The small molecule below binds the protein below.
Small molecule (SMILES): Nc1nc(CCc2ccccc2)cc(=O)[nH]1

Binding-site contacts:
Ligand atom C2 contacts residue GOL1 of chain 1.C at 3.6 Å.
Ligand atom C2 contacts residue THR222 of chain 1.A at 3.9 Å.
Ligand atom C2 contacts residue GLY221 of chain 1.A at 3.3 Å.
Ligand atom C2 contacts residue ASP35 of chain 1.A at 3.5 Å.
Ligand atom C11 contacts residue ASP81 of chain 1.A at 3.4 Å.
Ligand atom N14 contacts residue GLY221 of chain 1.A at 3.6 Å.
Ligand atom C5 contacts residue TYR79 of chain 1.A at 3.6 Å (hydrophobic).
Ligand atom C9 contacts residue ILE122 of chain 1.A at 3.8 Å (hydrophobic).
Ligand atom C4 contacts residue TYR79 of chain 1.A at 3.5 Å (hydrophobic).
Ligand atom N1 contacts residue GOL1 of chain 1.C at 2.9 Å (h-bond).
Ligand atom O15 contacts residue ASP81 of chain 1.A at 3.3 Å (salt-bridge).
Ligand atom N14 contacts residue GOL1 of chain 1.C at 3.6 Å.
Ligand atom N14 contacts residue ASP219 of chain 1.A at 2.8 Å (salt-bridge).
Ligand atom C16 contacts residue TYR79 of chain 1.A at 3.6 Å (hydrophobic).
Ligand atom C15 contacts residue TYR79 of chain 1.A at 3.5 Å (hydrophobic).
Ligand atom O15 contacts residue GLY80 of chain 1.A at 3.8 Å.
Ligand atom N6 contacts residue TYR79 of chain 1.A at 3.9 Å.
Ligand atom C15 contacts residue ASP35 of chain 1.A at 3.7 Å.
Ligand atom C15 contacts residue LEU125 of chain 1.A at 3.7 Å (hydrophobic).
Ligand atom C3 contacts residue GOL1 of chain 1.C at 3.8 Å.
Ligand atom N1 contacts residue THR222 of chain 1.A at 3.4 Å (h-bond).
Ligand atom C2 contacts residue ASP219 of chain 1.A at 3.8 Å.
Ligand atom C7 contacts residue PHE116 of chain 1.A at 3.8 Å (hydrophobic).
Ligand atom C9 contacts residue ASP33 of chain 1.A at 3.4 Å.
Ligand atom C5 contacts residue ASP35 of chain 1.A at 3.6 Å.
Ligand atom C11 contacts residue ACT1 of chain 1.F at 3.9 Å.
Ligand atom N6 contacts residue ASP35 of chain 1.A at 2.7 Å (salt-bridge).
Ligand atom C16 contacts residue SER83 of chain 1.A at 3.9 Å.
Ligand atom C12 contacts residue SER83 of chain 1.A at 3.7 Å.
Ligand atom N14 contacts residue GLY37 of chain 1.A at 3.9 Å.
Ligand atom C8 contacts residue ASP33 of chain 1.A at 3.4 Å.
Ligand atom C10 contacts residue ACT1 of chain 1.F at 3.8 Å.
Ligand atom C5 contacts residue GLY221 of chain 1.A at 3.7 Å.
Ligand atom N1 contacts residue GLY221 of chain 1.A at 3.6 Å (h-bond).
Ligand atom N14 contacts residue ASP35 of chain 1.A at 2.9 Å (salt-bridge).
Ligand atom O15 contacts residue GOL1 of chain 1.C at 3.8 Å.
Ligand atom N6 contacts residue GLY221 of chain 1.A at 3.4 Å (h-bond).
Ligand atom C12 contacts residue ASP81 of chain 1.A at 3.3 Å.
Ligand atom C16 contacts residue PHE116 of chain 1.A at 3.5 Å (hydrophobic).
Ligand atom N14 contacts residue THR222 of chain 1.A at 3.8 Å.

Sequence of chain 1.A:
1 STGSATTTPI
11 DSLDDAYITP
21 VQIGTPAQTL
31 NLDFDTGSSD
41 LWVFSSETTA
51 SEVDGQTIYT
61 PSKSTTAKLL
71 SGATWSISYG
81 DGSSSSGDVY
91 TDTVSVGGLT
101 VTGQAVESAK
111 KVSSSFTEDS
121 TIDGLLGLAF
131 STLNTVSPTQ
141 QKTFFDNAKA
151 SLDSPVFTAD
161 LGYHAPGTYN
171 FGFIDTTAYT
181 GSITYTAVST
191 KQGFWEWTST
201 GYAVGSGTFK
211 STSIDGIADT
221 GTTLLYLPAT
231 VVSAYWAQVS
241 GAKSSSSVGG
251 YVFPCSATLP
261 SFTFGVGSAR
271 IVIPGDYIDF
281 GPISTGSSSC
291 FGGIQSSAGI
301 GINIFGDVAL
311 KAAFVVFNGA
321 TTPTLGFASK